Sequence of chain 1.D:
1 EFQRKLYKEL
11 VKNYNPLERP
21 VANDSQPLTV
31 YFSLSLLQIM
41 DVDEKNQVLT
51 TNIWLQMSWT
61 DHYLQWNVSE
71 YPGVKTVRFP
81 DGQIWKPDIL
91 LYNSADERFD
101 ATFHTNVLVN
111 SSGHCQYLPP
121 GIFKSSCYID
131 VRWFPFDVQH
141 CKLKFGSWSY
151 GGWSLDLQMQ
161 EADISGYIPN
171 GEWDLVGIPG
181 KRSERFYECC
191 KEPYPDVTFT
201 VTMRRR

Binding-site contacts:
Ligand atom O6 contacts residue THR29 of chain 1.H at 3.6 Å.
Ligand atom C4 contacts residue ASN67 of chain 1.D at 4.2 Å.
Ligand atom C7 contacts residue SER69 of chain 1.D at 4.1 Å.
Ligand atom C1 contacts residue ASN67 of chain 1.D at 1.4 Å.
Ligand atom C2 contacts residue SER69 of chain 1.D at 3.7 Å.
Ligand atom N2 contacts residue ASN67 of chain 1.D at 2.8 Å (h-bond).
Ligand atom N2 contacts residue SER69 of chain 1.D at 3.2 Å (h-bond).
Ligand atom C8 contacts residue ASN67 of chain 1.D at 4.5 Å.
Ligand atom O5 contacts residue ASN67 of chain 1.D at 2.4 Å (h-bond).
Ligand atom C8 contacts residue SER69 of chain 1.D at 4.3 Å.
Ligand atom C6 contacts residue THR29 of chain 1.H at 3.8 Å.
Ligand atom C3 contacts residue SER69 of chain 1.D at 4.2 Å.
Ligand atom C5 contacts residue GLY27 of chain 1.H at 4.2 Å.
Ligand atom C7 contacts residue ASN67 of chain 1.D at 3.4 Å.
Ligand atom C5 contacts residue ASN67 of chain 1.D at 3.7 Å.
Ligand atom C6 contacts residue PHE28 of chain 1.H at 4.1 Å (hydrophobic).
Ligand atom C1 contacts residue SER69 of chain 1.D at 3.2 Å.
Ligand atom O5 contacts residue SER69 of chain 1.D at 4.4 Å.
Ligand atom C2 contacts residue ASN67 of chain 1.D at 2.4 Å.
Ligand atom C6 contacts residue GLY27 of chain 1.H at 3.6 Å.
Ligand atom O5 contacts residue THR29 of chain 1.H at 4.3 Å.
Ligand atom O7 contacts residue ASN67 of chain 1.D at 3.5 Å (h-bond).
Ligand atom C3 contacts residue ASN67 of chain 1.D at 3.8 Å.
Ligand atom O6 contacts residue PHE28 of chain 1.H at 4.3 Å.

Sequence of chain 1.H:
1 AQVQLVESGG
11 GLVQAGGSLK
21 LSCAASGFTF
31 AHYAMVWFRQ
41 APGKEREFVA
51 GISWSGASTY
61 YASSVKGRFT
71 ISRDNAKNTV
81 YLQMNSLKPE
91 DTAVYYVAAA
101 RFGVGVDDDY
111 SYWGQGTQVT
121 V

This protein binds this small molecule.
Small molecule (SMILES): CC(=O)N[C@@H]1[C@@H](O)[C@H](O)[C@@H](CO)O[C@H]1O